Sequence of chain 4.A:
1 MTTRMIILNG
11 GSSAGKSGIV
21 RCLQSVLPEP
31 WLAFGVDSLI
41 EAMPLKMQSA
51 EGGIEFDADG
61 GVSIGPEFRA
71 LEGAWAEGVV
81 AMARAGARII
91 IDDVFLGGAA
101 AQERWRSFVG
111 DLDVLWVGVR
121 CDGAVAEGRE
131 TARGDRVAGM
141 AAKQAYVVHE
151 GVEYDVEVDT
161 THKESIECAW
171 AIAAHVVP

Binding-site contacts:
Ligand atom C7 contacts residue ALA50 of chain 2.A at 3.3 Å (hydrophobic).
Ligand atom O9A contacts residue PRO44 of chain 2.A at 4.0 Å.
Ligand atom C2 contacts residue SO41 of chain 2.B at 3.8 Å.
Ligand atom N9 contacts residue PRO30 of chain 4.A at 3.4 Å.
Ligand atom C10 contacts residue LYS46 of chain 2.A at 4.0 Å.
Ligand atom N9 contacts residue LYS46 of chain 2.A at 3.9 Å.
Ligand atom C8 contacts residue MET47 of chain 2.A at 4.2 Å (hydrophobic).
Ligand atom C11 contacts residue PRO28 of chain 4.A at 3.3 Å (hydrophobic).
Ligand atom C1 contacts residue SO41 of chain 2.B at 3.5 Å.
Ligand atom CL1 contacts residue SO41 of chain 2.B at 4.3 Å.
Ligand atom C11 contacts residue GLU67 of chain 2.A at 4.4 Å.
Ligand atom C10 contacts residue PRO30 of chain 4.A at 3.6 Å (hydrophobic).
Ligand atom C11 contacts residue PRO30 of chain 4.A at 4.0 Å (hydrophobic).
Ligand atom O9A contacts residue PRO30 of chain 4.A at 3.8 Å.
Ligand atom O9B contacts residue PRO30 of chain 4.A at 3.1 Å.
Ligand atom C6 contacts residue GLU67 of chain 2.A at 4.3 Å.
Ligand atom C10 contacts residue GLU29 of chain 4.A at 4.4 Å.
Ligand atom C8 contacts residue ALA50 of chain 2.A at 3.1 Å (hydrophobic).
Ligand atom O9A contacts residue LYS46 of chain 2.A at 4.2 Å.
Ligand atom O9B contacts residue LYS46 of chain 2.A at 3.3 Å.
Ligand atom C3 contacts residue SO41 of chain 2.B at 3.5 Å.
Ligand atom O2 contacts residue LYS46 of chain 2.A at 4.1 Å.
Ligand atom C7 contacts residue GLU51 of chain 2.A at 3.7 Å.
Ligand atom CL1 contacts residue SER49 of chain 2.A at 4.3 Å.
Ligand atom CL1 contacts residue ALA50 of chain 2.A at 4.1 Å.
Ligand atom C9 contacts residue LYS46 of chain 2.A at 4.3 Å.
Ligand atom C6 contacts residue PRO28 of chain 4.A at 4.3 Å (hydrophobic).
Ligand atom O9B contacts residue PRO44 of chain 2.A at 3.4 Å.
Ligand atom O9A contacts residue MET47 of chain 2.A at 2.8 Å.
Ligand atom N9 contacts residue PRO44 of chain 2.A at 4.1 Å.
Ligand atom C9 contacts residue MET47 of chain 2.A at 4.3 Å (hydrophobic).
Ligand atom O4 contacts residue SO41 of chain 2.B at 3.0 Å (h-bond).
Ligand atom C7 contacts residue SO41 of chain 2.B at 4.1 Å.
Ligand atom N9 contacts residue MET47 of chain 2.A at 3.9 Å.
Ligand atom C4 contacts residue SO41 of chain 2.B at 3.2 Å.
Ligand atom C9 contacts residue PRO30 of chain 4.A at 4.1 Å (hydrophobic).
Ligand atom O5 contacts residue GLU67 of chain 2.A at 3.7 Å.
Ligand atom CL1 contacts residue LYS46 of chain 2.A at 3.5 Å.
Ligand atom C10 contacts residue PRO28 of chain 4.A at 3.8 Å (hydrophobic).
Ligand atom N2 contacts residue SO41 of chain 2.B at 3.0 Å (h-bond).

Sequence of chain 2.A:
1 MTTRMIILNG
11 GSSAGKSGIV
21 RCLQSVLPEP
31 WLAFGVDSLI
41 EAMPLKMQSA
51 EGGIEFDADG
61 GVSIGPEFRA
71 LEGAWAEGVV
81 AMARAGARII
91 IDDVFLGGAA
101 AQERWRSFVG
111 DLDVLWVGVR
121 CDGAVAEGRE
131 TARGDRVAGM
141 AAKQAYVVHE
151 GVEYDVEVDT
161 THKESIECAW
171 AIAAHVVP

A protein and the small-molecule ligand that binds it are described below.
Small molecule (SMILES): O=C(N[C@H](CO)[C@H](O)c1ccc([N+](=O)[O-])cc1)C(Cl)Cl